Binding-site contacts:
Ligand atom O3' contacts residue ASN200 of chain 1.D at 3.2 Å (h-bond).
Ligand atom C5' contacts residue ASN200 of chain 1.D at 3.6 Å.
Ligand atom O1A contacts residue ARG236 of chain 1.D at 2.9 Å (salt-bridge).
Ligand atom O2B contacts residue SER204 of chain 1.D at 3.6 Å (h-bond).
Ligand atom O1B contacts residue LYS203 of chain 1.D at 3.6 Å (salt-bridge).
Ligand atom S1G contacts residue ARG407 of chain 1.C at 2.9 Å (salt-bridge).
Ligand atom PB contacts residue MG1 of chain 1.P at 3.4 Å.
Ligand atom O3' contacts residue LYS411 of chain 1.C at 3.3 Å (salt-bridge).
Ligand atom O1B contacts residue VAL201 of chain 1.D at 3.3 Å (h-bond).
Ligand atom C5' contacts residue GLY202 of chain 1.D at 3.6 Å.
Ligand atom O2B contacts residue MG1 of chain 1.P at 2.5 Å.
Ligand atom O3G contacts residue GLN355 of chain 1.D at 3.2 Å (h-bond).
Ligand atom O2' contacts residue ASP410 of chain 1.C at 3.2 Å (salt-bridge).
Ligand atom O2G contacts residue LYS203 of chain 1.D at 3.2 Å.
Ligand atom O3A contacts residue ASN200 of chain 1.D at 3.0 Å (h-bond).
Ligand atom N7 contacts residue ARG407 of chain 1.C at 3.5 Å (salt-bridge).
Ligand atom O1A contacts residue SER204 of chain 1.D at 3.5 Å (h-bond).
Ligand atom O1A contacts residue LEU205 of chain 1.D at 3.5 Å (h-bond).
Ligand atom PA contacts residue ARG236 of chain 1.D at 3.4 Å.
Ligand atom S1G contacts residue ALA379 of chain 1.C at 3.1 Å (h-bond).
Ligand atom O3B contacts residue MG1 of chain 1.P at 3.0 Å.
Ligand atom O3G contacts residue ASN200 of chain 1.D at 3.3 Å (h-bond).
Ligand atom N1 contacts residue LEU246 of chain 1.D at 3.5 Å.
Ligand atom C6 contacts residue LEU246 of chain 1.D at 3.5 Å (hydrophobic).
Ligand atom N6 contacts residue ARG407 of chain 1.C at 3.4 Å (salt-bridge).
Ligand atom O1B contacts residue GLY202 of chain 1.D at 3.5 Å (h-bond).
Ligand atom PB contacts residue ASN200 of chain 1.D at 3.5 Å.
Ligand atom S1G contacts residue MG1 of chain 1.P at 2.6 Å.
Ligand atom PG contacts residue MG1 of chain 1.P at 2.9 Å.
Ligand atom O3G contacts residue VAL199 of chain 1.D at 3.2 Å.
Ligand atom S1G contacts residue GLN227 of chain 1.D at 2.9 Å (h-bond).
Ligand atom C3' contacts residue ASN200 of chain 1.D at 3.4 Å.
Ligand atom O2' contacts residue LYS423 of chain 1.D at 3.3 Å.
Ligand atom O3B contacts residue ASN200 of chain 1.D at 3.5 Å (h-bond).
Ligand atom N7 contacts residue ARG236 of chain 1.D at 3.5 Å (salt-bridge).
Ligand atom O2G contacts residue GLN355 of chain 1.D at 3.4 Å (h-bond).
Ligand atom O1B contacts residue ASN200 of chain 1.D at 2.8 Å (h-bond).
Ligand atom O2A contacts residue ARG236 of chain 1.D at 2.3 Å (salt-bridge).
Ligand atom O2G contacts residue MG1 of chain 1.P at 2.8 Å.
Ligand atom N1 contacts residue TYR408 of chain 1.C at 3.5 Å (h-bond).

Sequence of chain 1.D:
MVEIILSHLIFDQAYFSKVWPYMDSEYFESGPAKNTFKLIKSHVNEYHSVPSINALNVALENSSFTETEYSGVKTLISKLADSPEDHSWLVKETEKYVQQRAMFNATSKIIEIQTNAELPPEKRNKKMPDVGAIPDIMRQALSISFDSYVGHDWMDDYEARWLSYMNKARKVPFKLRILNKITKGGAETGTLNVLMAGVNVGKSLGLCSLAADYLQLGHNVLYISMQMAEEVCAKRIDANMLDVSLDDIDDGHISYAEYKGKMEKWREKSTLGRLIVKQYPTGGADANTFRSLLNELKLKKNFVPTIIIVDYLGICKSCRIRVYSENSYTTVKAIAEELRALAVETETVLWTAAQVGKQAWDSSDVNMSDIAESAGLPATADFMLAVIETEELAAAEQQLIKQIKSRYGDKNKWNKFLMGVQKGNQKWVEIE

Sequence of chain 1.C:
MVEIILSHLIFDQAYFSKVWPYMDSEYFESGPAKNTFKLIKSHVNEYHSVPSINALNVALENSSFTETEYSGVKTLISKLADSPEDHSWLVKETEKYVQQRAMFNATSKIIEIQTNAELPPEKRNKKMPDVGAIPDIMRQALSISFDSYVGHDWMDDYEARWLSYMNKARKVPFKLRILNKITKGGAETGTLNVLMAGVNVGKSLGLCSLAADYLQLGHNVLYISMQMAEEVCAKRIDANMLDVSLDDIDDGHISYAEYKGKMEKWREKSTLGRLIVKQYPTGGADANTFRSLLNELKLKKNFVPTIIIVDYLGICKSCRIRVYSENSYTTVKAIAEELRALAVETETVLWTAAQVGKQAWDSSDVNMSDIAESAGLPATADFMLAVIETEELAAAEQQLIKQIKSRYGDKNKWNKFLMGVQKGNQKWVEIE

This small molecule binds to this protein.
Small molecule (SMILES): Nc1ncnc2c1ncn2[C@@H]1O[C@H](COP(=O)(O)OP(=O)(O)OP(O)(O)=S)[C@@H](O)[C@H]1O